Sequence of chain 1.A:
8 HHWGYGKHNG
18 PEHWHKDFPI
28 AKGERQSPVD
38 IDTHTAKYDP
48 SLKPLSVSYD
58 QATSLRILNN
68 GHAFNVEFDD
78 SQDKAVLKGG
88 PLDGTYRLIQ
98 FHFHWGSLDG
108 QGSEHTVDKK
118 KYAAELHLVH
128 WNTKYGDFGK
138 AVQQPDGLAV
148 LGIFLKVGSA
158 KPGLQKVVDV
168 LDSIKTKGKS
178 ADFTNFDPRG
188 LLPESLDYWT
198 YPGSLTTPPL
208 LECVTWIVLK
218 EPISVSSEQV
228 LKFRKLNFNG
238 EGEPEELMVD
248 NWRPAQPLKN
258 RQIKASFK

Binding-site contacts:
Ligand atom C3 contacts residue ASP57 of chain 1.A at 3.4 Å.
Ligand atom O3 contacts residue ASP57 of chain 1.A at 4.1 Å.
Ligand atom O4 contacts residue ASP184 of chain 1.A at 3.5 Å (salt-bridge).
Ligand atom C2 contacts residue ASP57 of chain 1.A at 3.2 Å.
Ligand atom O2 contacts residue ASP57 of chain 1.A at 2.7 Å (salt-bridge).
Ligand atom O1 contacts residue ALA59 of chain 1.A at 2.9 Å (h-bond).
Ligand atom C6 contacts residue PHE183 of chain 1.A at 3.7 Å (hydrophobic).
Ligand atom O6 contacts residue ASN182 of chain 1.A at 3.2 Å (h-bond).
Ligand atom O5 contacts residue ALA59 of chain 1.A at 3.3 Å (h-bond).
Ligand atom O5 contacts residue ASP57 of chain 1.A at 4.4 Å.
Ligand atom C5 contacts residue ASP184 of chain 1.A at 4.2 Å.
Ligand atom O1 contacts residue ASP57 of chain 1.A at 3.9 Å.
Ligand atom C4 contacts residue ARG186 of chain 1.A at 4.2 Å.
Ligand atom O4 contacts residue ARG186 of chain 1.A at 3.3 Å (salt-bridge).
Ligand atom C6 contacts residue ASN182 of chain 1.A at 3.6 Å.
Ligand atom C1 contacts residue GLN58 of chain 1.A at 4.1 Å.
Ligand atom C5 contacts residue ALA59 of chain 1.A at 4.3 Å (hydrophobic).
Ligand atom C6 contacts residue ASP184 of chain 1.A at 3.8 Å.
Ligand atom O1 contacts residue GLN58 of chain 1.A at 3.7 Å.
Ligand atom C3 contacts residue ARG186 of chain 1.A at 3.9 Å.
Ligand atom O6 contacts residue PHE183 of chain 1.A at 4.2 Å.
Ligand atom O2 contacts residue GLN58 of chain 1.A at 3.2 Å (h-bond).
Ligand atom C1 contacts residue ALA59 of chain 1.A at 3.2 Å (hydrophobic).
Ligand atom C1 contacts residue ASP57 of chain 1.A at 3.3 Å.
Ligand atom O3 contacts residue ARG186 of chain 1.A at 4.0 Å.

The protein below binds the small molecule below.
Small molecule (SMILES): OC[C@H]1O[C@@H](O)[C@H](O)[C@@H](O)[C@@H]1O